Binding-site contacts:
Ligand atom O6P contacts residue SER435 of chain 1.C at 3.0 Å (h-bond).
Ligand atom O3P contacts residue PRO433 of chain 1.C at 3.5 Å.
Ligand atom P1 contacts residue ARG405 of chain 1.C at 3.7 Å.
Ligand atom O4 contacts residue TYR437 of chain 1.C at 2.8 Å (h-bond).
Ligand atom C6 contacts residue THR438 of chain 1.C at 3.4 Å.
Ligand atom C6 contacts residue SER353 of chain 1.C at 3.7 Å.
Ligand atom P2 contacts residue THR348 of chain 1.C at 3.4 Å.
Ligand atom C5 contacts residue GLY434 of chain 1.C at 3.6 Å.
Ligand atom O6P contacts residue SER353 of chain 1.C at 3.7 Å.
Ligand atom O3 contacts residue GLY430 of chain 1.C at 3.1 Å.
Ligand atom O2 contacts residue LEU347 of chain 1.C at 3.5 Å.
Ligand atom O1P contacts residue ARG405 of chain 1.C at 2.8 Å (salt-bridge).
Ligand atom C4 contacts residue GLY434 of chain 1.C at 3.5 Å.
Ligand atom O2 contacts residue GLY430 of chain 1.C at 3.3 Å (h-bond).
Ligand atom C4 contacts residue THR438 of chain 1.C at 3.8 Å.
Ligand atom O2P contacts residue ARG405 of chain 1.C at 2.8 Å (salt-bridge).
Ligand atom O5P contacts residue THR348 of chain 1.C at 3.5 Å (h-bond).
Ligand atom O3P contacts residue GLY434 of chain 1.C at 2.8 Å (h-bond).
Ligand atom P2 contacts residue SER435 of chain 1.C at 3.4 Å.
Ligand atom O5P contacts residue THR349 of chain 1.C at 3.4 Å (h-bond).
Ligand atom O2P contacts residue THR349 of chain 1.C at 3.6 Å.
Ligand atom O4 contacts residue GLY434 of chain 1.C at 2.7 Å (h-bond).
Ligand atom O4 contacts residue THR438 of chain 1.C at 3.4 Å (h-bond).
Ligand atom O4P contacts residue THR348 of chain 1.C at 2.4 Å (h-bond).
Ligand atom O6 contacts residue THR349 of chain 1.C at 3.4 Å (h-bond).
Ligand atom C3 contacts residue ARG432 of chain 1.C at 3.3 Å.
Ligand atom O4P contacts residue SER353 of chain 1.C at 2.7 Å (h-bond).
Ligand atom C3 contacts residue GLY434 of chain 1.C at 3.6 Å.
Ligand atom O6 contacts residue THR348 of chain 1.C at 3.6 Å.
Ligand atom C6 contacts residue LEU347 of chain 1.C at 3.5 Å (hydrophobic).
Ligand atom O4 contacts residue GLY436 of chain 1.C at 3.6 Å.
Ligand atom O6 contacts residue SER435 of chain 1.C at 3.8 Å.
Ligand atom O1 contacts residue GLY434 of chain 1.C at 3.8 Å.
Ligand atom P2 contacts residue SER353 of chain 1.C at 3.6 Å.
Ligand atom O6P contacts residue GLY436 of chain 1.C at 2.9 Å (h-bond).
Ligand atom O3 contacts residue ARG432 of chain 1.C at 2.6 Å (salt-bridge).
Ligand atom O1P contacts residue TRP398 of chain 1.C at 2.8 Å (h-bond).
Ligand atom O5P contacts residue THR350 of chain 1.C at 2.7 Å (h-bond).
Ligand atom O5 contacts residue LEU347 of chain 1.C at 3.6 Å (h-bond).
Ligand atom O5P contacts residue SER435 of chain 1.C at 2.8 Å (h-bond).

Sequence of chain 1.C:
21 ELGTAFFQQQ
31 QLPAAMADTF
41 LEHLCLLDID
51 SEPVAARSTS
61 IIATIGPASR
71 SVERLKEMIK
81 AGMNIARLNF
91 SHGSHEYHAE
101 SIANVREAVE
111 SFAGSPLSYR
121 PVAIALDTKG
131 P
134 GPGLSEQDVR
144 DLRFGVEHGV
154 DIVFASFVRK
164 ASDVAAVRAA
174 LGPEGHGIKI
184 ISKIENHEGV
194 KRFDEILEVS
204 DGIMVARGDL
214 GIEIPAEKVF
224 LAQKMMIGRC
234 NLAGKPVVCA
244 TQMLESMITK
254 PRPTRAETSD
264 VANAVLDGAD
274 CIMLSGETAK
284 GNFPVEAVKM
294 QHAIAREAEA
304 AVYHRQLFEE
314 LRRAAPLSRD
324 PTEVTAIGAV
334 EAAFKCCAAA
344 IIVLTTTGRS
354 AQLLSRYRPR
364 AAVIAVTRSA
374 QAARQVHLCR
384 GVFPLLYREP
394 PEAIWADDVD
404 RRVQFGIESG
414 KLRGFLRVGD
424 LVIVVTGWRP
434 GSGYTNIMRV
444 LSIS

A small-molecule ligand and the protein it binds are described below.
Small molecule (SMILES): O=P(O)(O)OC[C@H]1O[C@](O)(COP(=O)(O)O)[C@@H](O)[C@@H]1O